Binding-site contacts:
Ligand atom O13 contacts residue SER10 of chain 1.A at 3.7 Å.
Ligand atom C5 contacts residue ASP37 of chain 1.A at 3.4 Å.
Ligand atom P9 contacts residue SER198 of chain 1.A at 3.8 Å.
Ligand atom P9 contacts residue GLY197 of chain 1.A at 3.8 Å.
Ligand atom C3 contacts residue FE21 of chain 1.C at 3.0 Å.
Ligand atom O12 contacts residue SER198 of chain 1.A at 3.7 Å.
Ligand atom O4 contacts residue ASP37 of chain 1.A at 3.0 Å (salt-bridge).
Ligand atom O14 contacts residue GLY148 of chain 1.A at 3.5 Å.
Ligand atom O11 contacts residue GLY197 of chain 1.A at 3.8 Å.
Ligand atom C2 contacts residue PHE147 of chain 1.A at 3.6 Å (hydrophobic).
Ligand atom C5 contacts residue FE21 of chain 1.C at 3.2 Å.
Ligand atom O12 contacts residue SER196 of chain 1.A at 3.8 Å.
Ligand atom O11 contacts residue GLY149 of chain 1.A at 3.1 Å (h-bond).
Ligand atom C5 contacts residue ASP175 of chain 1.A at 3.3 Å.
Ligand atom O1 contacts residue GLY146 of chain 1.A at 2.8 Å (h-bond).
Ligand atom O4 contacts residue HIS70 of chain 1.A at 3.2 Å (h-bond).
Ligand atom O8 contacts residue GLY197 of chain 1.A at 3.9 Å.
Ligand atom O11 contacts residue SER198 of chain 1.A at 2.9 Å (h-bond).
Ligand atom O10 contacts residue GLY149 of chain 1.A at 3.7 Å.
Ligand atom P9 contacts residue GLY177 of chain 1.A at 3.8 Å.
Ligand atom C3 contacts residue ASP37 of chain 1.A at 3.7 Å.
Ligand atom O13 contacts residue ASP175 of chain 1.A at 2.5 Å (salt-bridge).
Ligand atom O4 contacts residue ASP175 of chain 1.A at 3.0 Å (salt-bridge).
Ligand atom O10 contacts residue GLY177 of chain 1.A at 2.8 Å (h-bond).
Ligand atom C3 contacts residue ASP175 of chain 1.A at 3.5 Å.
Ligand atom O13 contacts residue FE21 of chain 1.C at 2.3 Å.
Ligand atom O4 contacts residue MET72 of chain 1.A at 3.6 Å.
Ligand atom O12 contacts residue GLY177 of chain 1.A at 3.7 Å.
Ligand atom O13 contacts residue ASP37 of chain 1.A at 3.0 Å (salt-bridge).
Ligand atom C7 contacts residue ASP175 of chain 1.A at 3.3 Å.
Ligand atom O12 contacts residue GLY197 of chain 1.A at 2.8 Å (h-bond).
Ligand atom O1 contacts residue MET72 of chain 1.A at 3.4 Å (h-bond).
Ligand atom O10 contacts residue GLY176 of chain 1.A at 3.6 Å.
Ligand atom O1 contacts residue PHE147 of chain 1.A at 3.9 Å.
Ligand atom O1 contacts residue PRO145 of chain 1.A at 3.2 Å.
Ligand atom O4 contacts residue FE21 of chain 1.C at 2.2 Å.
Ligand atom O14 contacts residue PHE147 of chain 1.A at 3.4 Å (h-bond).
Ligand atom O13 contacts residue HIS35 of chain 1.A at 3.4 Å (h-bond).
Ligand atom O1 contacts residue MET39 of chain 1.A at 3.7 Å.
Ligand atom C6 contacts residue ASP175 of chain 1.A at 3.1 Å.

Sequence of chain 1.A:
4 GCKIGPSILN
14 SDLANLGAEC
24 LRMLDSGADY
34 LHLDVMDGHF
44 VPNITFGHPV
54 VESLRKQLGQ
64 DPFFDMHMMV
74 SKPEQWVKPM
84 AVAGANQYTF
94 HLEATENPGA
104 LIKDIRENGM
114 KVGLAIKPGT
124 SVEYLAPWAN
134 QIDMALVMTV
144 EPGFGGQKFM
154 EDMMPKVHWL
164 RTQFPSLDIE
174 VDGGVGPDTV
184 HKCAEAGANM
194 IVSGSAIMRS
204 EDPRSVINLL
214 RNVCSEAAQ

This protein binds this small molecule.
Small molecule (SMILES): O=C(CO)[C@H](O)[C@H](O)COP(=O)(O)O